The protein below binds the small molecule below.
Small molecule (SMILES): OC[C@H]1O[C@@H](O)[C@H](O)[C@@H](O)[C@@H]1O[C@@H]1O[C@H](CO[C@H]2OC[C@@H](O)[C@H](O)[C@H]2O)[C@@H](O[C@@H]2O[C@H](CO[C@H]3OC[C@@H](O)[C@H](O)[C@H]3O)[C@@H](O[C@@H]3O[C@H](CO[C@H]4OC[C@@H](O)[C@H](O)[C@H]4O)[C@@H](O)[C@H](O)[C@H]3O)[C@H](O)[C@H]2O)[C@H](O)[C@H]1O

Sequence of chain 1.A:
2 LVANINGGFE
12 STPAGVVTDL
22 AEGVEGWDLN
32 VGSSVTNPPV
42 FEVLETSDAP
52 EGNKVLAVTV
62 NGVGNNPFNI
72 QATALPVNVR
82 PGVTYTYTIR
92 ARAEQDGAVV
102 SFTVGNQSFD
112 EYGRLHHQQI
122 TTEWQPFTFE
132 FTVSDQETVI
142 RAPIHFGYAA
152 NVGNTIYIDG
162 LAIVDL

Binding-site contacts:
Ligand atom C5 contacts residue ARG115 of chain 1.A at 3.3 Å.
Ligand atom DO2 contacts residue ARG142 of chain 1.A at 2.7 Å.
Ligand atom O5 contacts residue PHE69 of chain 1.A at 3.5 Å.
Ligand atom O2 contacts residue HIS146 of chain 1.A at 2.9 Å.
Ligand atom C3 contacts residue PHE110 of chain 1.A at 3.5 Å (hydrophobic).
Ligand atom C1 contacts residue ARG115 of chain 1.A at 3.0 Å.
Ligand atom O3 contacts residue ARG115 of chain 1.A at 3.0 Å.
Ligand atom O4 contacts residue HIS146 of chain 1.A at 2.8 Å.
Ligand atom O4 contacts residue PHE69 of chain 1.A at 3.5 Å.
Ligand atom O3 contacts residue PHE110 of chain 1.A at 2.7 Å (h-bond).
Ligand atom O3 contacts residue THR74 of chain 1.A at 3.0 Å (h-bond).
Ligand atom DO2 contacts residue HIS146 of chain 1.A at 2.8 Å.
Ligand atom O2 contacts residue TYR149 of chain 1.A at 3.2 Å.
Ligand atom C1 contacts residue ARG115 of chain 1.A at 3.5 Å.
Ligand atom C3 contacts residue TYR149 of chain 1.A at 2.9 Å (hydrophobic).
Ligand atom C2 contacts residue HIS146 of chain 1.A at 3.5 Å.
Ligand atom O2 contacts residue ARG142 of chain 1.A at 3.4 Å (salt-bridge).
Ligand atom C2 contacts residue ARG115 of chain 1.A at 2.7 Å.
Ligand atom DO3 contacts residue PHE110 of chain 1.A at 1.8 Å.
Ligand atom DO3 contacts residue TYR149 of chain 1.A at 2.2 Å.
Ligand atom C2 contacts residue TYR149 of chain 1.A at 3.1 Å (hydrophobic).
Ligand atom O2 contacts residue HIS146 of chain 1.A at 3.2 Å (h-bond).
Ligand atom O3 contacts residue PRO144 of chain 1.A at 3.4 Å.
Ligand atom O5 contacts residue ARG115 of chain 1.A at 3.4 Å.
Ligand atom DO2 contacts residue HIS146 of chain 1.A at 2.4 Å.
Ligand atom DO2 contacts residue ARG115 of chain 1.A at 1.7 Å.
Ligand atom O5 contacts residue GLN72 of chain 1.A at 3.4 Å.
Ligand atom C6 contacts residue GLU112 of chain 1.A at 3.3 Å.
Ligand atom C5 contacts residue GLN72 of chain 1.A at 3.5 Å.
Ligand atom DO4 contacts residue HIS146 of chain 1.A at 3.4 Å.
Ligand atom C6 contacts residue ARG115 of chain 1.A at 3.4 Å.
Ligand atom O3 contacts residue TYR149 of chain 1.A at 1.7 Å.
Ligand atom O2 contacts residue ARG115 of chain 1.A at 1.6 Å.
Ligand atom C1 contacts residue HIS146 of chain 1.A at 3.4 Å.
Ligand atom C3 contacts residue ARG115 of chain 1.A at 3.0 Å.
Ligand atom C5 contacts residue GLU112 of chain 1.A at 3.4 Å.
Ligand atom DO3 contacts residue THR74 of chain 1.A at 2.2 Å.
Ligand atom C5 contacts residue PHE69 of chain 1.A at 3.4 Å (hydrophobic).
Ligand atom O6 contacts residue ARG115 of chain 1.A at 2.3 Å.
Ligand atom DO3 contacts residue PRO144 of chain 1.A at 3.0 Å.